The protein below binds the small molecule below.
Small molecule (SMILES): N[C@@H](CCCC[NH3+])C(=O)O

Sequence of chain 1.A:
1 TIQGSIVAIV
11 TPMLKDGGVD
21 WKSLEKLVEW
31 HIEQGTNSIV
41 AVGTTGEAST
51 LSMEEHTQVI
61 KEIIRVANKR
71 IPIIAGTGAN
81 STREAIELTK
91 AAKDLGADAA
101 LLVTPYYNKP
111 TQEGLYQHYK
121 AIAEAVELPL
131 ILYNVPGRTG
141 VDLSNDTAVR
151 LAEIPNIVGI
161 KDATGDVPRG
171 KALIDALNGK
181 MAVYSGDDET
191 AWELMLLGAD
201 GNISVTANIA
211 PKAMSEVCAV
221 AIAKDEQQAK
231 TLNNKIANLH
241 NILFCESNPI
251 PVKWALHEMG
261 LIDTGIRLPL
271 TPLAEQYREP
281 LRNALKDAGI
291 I

Sequence of chain 1.B:
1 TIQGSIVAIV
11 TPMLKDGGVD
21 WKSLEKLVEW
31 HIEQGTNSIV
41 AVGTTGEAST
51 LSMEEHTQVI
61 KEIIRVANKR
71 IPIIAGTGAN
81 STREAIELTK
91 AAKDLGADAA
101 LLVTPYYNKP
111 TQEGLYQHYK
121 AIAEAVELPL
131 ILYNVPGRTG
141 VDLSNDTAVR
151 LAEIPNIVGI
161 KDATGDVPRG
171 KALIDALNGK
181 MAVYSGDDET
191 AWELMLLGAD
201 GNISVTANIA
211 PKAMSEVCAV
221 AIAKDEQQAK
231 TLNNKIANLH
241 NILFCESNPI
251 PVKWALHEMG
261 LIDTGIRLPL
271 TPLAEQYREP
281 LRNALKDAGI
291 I

Binding-site contacts:
Ligand atom N contacts residue PHE244 of chain 1.B at 4.4 Å.
Ligand atom CA contacts residue ARG138 of chain 1.B at 3.3 Å.
Ligand atom CD contacts residue GLU246 of chain 1.B at 3.5 Å.
Ligand atom N contacts residue ASN248 of chain 1.B at 3.5 Å (h-bond).
Ligand atom O contacts residue ARG138 of chain 1.B at 2.8 Å (salt-bridge).
Ligand atom CE contacts residue GLU246 of chain 1.B at 4.0 Å.
Ligand atom CE contacts residue LYS109 of chain 1.A at 3.6 Å.
Ligand atom CD contacts residue PHE244 of chain 1.B at 3.6 Å (hydrophobic).
Ligand atom CB contacts residue PHE244 of chain 1.B at 3.5 Å (hydrophobic).
Ligand atom CD contacts residue ASN248 of chain 1.B at 3.0 Å.
Ligand atom CB contacts residue SER247 of chain 1.B at 4.4 Å.
Ligand atom CB contacts residue LYS109 of chain 1.A at 4.1 Å.
Ligand atom CD contacts residue SER247 of chain 1.B at 2.9 Å.
Ligand atom NZ contacts residue SER247 of chain 1.B at 3.3 Å (h-bond).
Ligand atom CD contacts residue LYS109 of chain 1.A at 3.8 Å.
Ligand atom OXT contacts residue LYS109 of chain 1.A at 3.2 Å (salt-bridge).
Ligand atom O contacts residue LYS109 of chain 1.A at 3.9 Å.
Ligand atom CB contacts residue ASN248 of chain 1.B at 3.0 Å.
Ligand atom CE contacts residue ASN248 of chain 1.B at 4.4 Å.
Ligand atom NZ contacts residue GLU246 of chain 1.B at 3.2 Å.
Ligand atom OXT contacts residue ARG138 of chain 1.B at 4.3 Å.
Ligand atom CG contacts residue LYS109 of chain 1.A at 2.9 Å.
Ligand atom CG contacts residue ARG138 of chain 1.B at 3.4 Å.
Ligand atom CG contacts residue SER247 of chain 1.B at 3.7 Å.
Ligand atom CE contacts residue PHE244 of chain 1.B at 3.8 Å (hydrophobic).
Ligand atom NZ contacts residue PHE244 of chain 1.B at 2.9 Å (h-bond).
Ligand atom N contacts residue ARG138 of chain 1.B at 2.8 Å (salt-bridge).
Ligand atom C contacts residue ARG138 of chain 1.B at 3.4 Å.
Ligand atom NZ contacts residue CYS245 of chain 1.B at 4.3 Å.
Ligand atom CG contacts residue PHE244 of chain 1.B at 4.0 Å (hydrophobic).
Ligand atom CG contacts residue ASN248 of chain 1.B at 3.3 Å.
Ligand atom CE contacts residue SER247 of chain 1.B at 3.6 Å.
Ligand atom C contacts residue LYS109 of chain 1.A at 3.6 Å.
Ligand atom O contacts residue VAL135 of chain 1.B at 3.4 Å.
Ligand atom CB contacts residue ARG138 of chain 1.B at 2.9 Å.
Ligand atom CA contacts residue PHE244 of chain 1.B at 3.6 Å (hydrophobic).
Ligand atom CA contacts residue ASN248 of chain 1.B at 3.9 Å.